Binding-site contacts:
Ligand atom C2 contacts residue GLN132 of chain 1.E at 3.3 Å.
Ligand atom C4 contacts residue THR168 of chain 1.E at 4.2 Å.
Ligand atom C2 contacts residue HIS135 of chain 1.E at 4.0 Å.
Ligand atom C5 contacts residue THR168 of chain 1.E at 3.5 Å.
Ligand atom O5 contacts residue HIS135 of chain 1.E at 3.4 Å (h-bond).
Ligand atom C1 contacts residue GLN132 of chain 1.E at 3.7 Å.
Ligand atom O3 contacts residue GLY224 of chain 1.E at 3.7 Å.
Ligand atom C1 contacts residue ASP137 of chain 1.E at 4.3 Å.
Ligand atom C2 contacts residue HIS222 of chain 1.E at 4.1 Å.
Ligand atom O4 contacts residue LEU235 of chain 1.E at 4.0 Å.
Ligand atom O3 contacts residue THR168 of chain 1.E at 2.5 Å (h-bond).
Ligand atom O1 contacts residue RIO1 of chain 1.W at 3.5 Å (h-bond).
Ligand atom C3 contacts residue ASN123 of chain 1.E at 3.6 Å.
Ligand atom C4 contacts residue GLN132 of chain 1.E at 3.6 Å.
Ligand atom C1 contacts residue RIO1 of chain 1.W at 3.4 Å.
Ligand atom O5 contacts residue ASP137 of chain 1.E at 4.0 Å.
Ligand atom O4 contacts residue ARG233 of chain 1.E at 2.9 Å (salt-bridge).
Ligand atom O3 contacts residue ARG233 of chain 1.E at 3.1 Å (salt-bridge).
Ligand atom C5 contacts residue GLY224 of chain 1.E at 3.9 Å.
Ligand atom O1 contacts residue NI1 of chain 1.U at 4.1 Å.
Ligand atom C2 contacts residue NI1 of chain 1.U at 2.9 Å.
Ligand atom C1 contacts residue ASN123 of chain 1.E at 3.9 Å.
Ligand atom C1 contacts residue NI1 of chain 1.U at 2.9 Å.
Ligand atom O1 contacts residue GLN132 of chain 1.E at 3.3 Å (h-bond).
Ligand atom O2 contacts residue ASP137 of chain 1.E at 3.2 Å (salt-bridge).
Ligand atom O2 contacts residue NI1 of chain 1.U at 2.1 Å (h-bond).
Ligand atom O5 contacts residue NI1 of chain 1.U at 2.1 Å (h-bond).
Ligand atom C3 contacts residue GLN132 of chain 1.E at 3.4 Å.
Ligand atom C5 contacts residue ARG233 of chain 1.E at 3.7 Å.
Ligand atom O2 contacts residue HIS135 of chain 1.E at 3.0 Å (h-bond).
Ligand atom O1 contacts residue ASN123 of chain 1.E at 3.2 Å (h-bond).
Ligand atom O5 contacts residue GLN132 of chain 1.E at 3.6 Å.
Ligand atom O2 contacts residue RIO1 of chain 1.W at 2.6 Å (h-bond).
Ligand atom C2 contacts residue ASN123 of chain 1.E at 4.1 Å.
Ligand atom O2 contacts residue HIS222 of chain 1.E at 4.1 Å.
Ligand atom O4 contacts residue ASN123 of chain 1.E at 3.5 Å.
Ligand atom C1 contacts residue HIS135 of chain 1.E at 3.8 Å.
Ligand atom O1 contacts residue ASN76 of chain 1.E at 3.2 Å.
Ligand atom O5 contacts residue HIS222 of chain 1.E at 2.9 Å (h-bond).
Ligand atom C4 contacts residue GLY224 of chain 1.E at 3.6 Å.

Sequence of chain 1.E:
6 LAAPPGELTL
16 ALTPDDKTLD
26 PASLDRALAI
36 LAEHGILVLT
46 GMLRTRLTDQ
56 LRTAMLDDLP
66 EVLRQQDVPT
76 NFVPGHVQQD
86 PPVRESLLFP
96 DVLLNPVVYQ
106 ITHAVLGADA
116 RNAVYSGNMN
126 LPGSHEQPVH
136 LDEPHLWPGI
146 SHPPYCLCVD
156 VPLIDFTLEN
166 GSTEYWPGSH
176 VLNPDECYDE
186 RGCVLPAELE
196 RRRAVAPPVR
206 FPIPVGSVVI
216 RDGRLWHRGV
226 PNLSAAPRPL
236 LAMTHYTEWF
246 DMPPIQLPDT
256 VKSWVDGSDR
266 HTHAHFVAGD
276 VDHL

The protein below binds the small molecule below.
Small molecule (SMILES): O=C(O)CCC(=O)C(=O)O